The protein below binds the small molecule below.
Small molecule (SMILES): CCN(CC)c1ccc2c(c1)[B-](F)(F)[N+]1=C(C)N(C)C(=O)C1=C2

Binding-site contacts:
Ligand atom N3 contacts residue GLU45 of chain 1.B at 4.0 Å.
Ligand atom F1 contacts residue PHE108 of chain 1.B at 3.6 Å.
Ligand atom F2 contacts residue GLU54 of chain 1.B at 3.6 Å.
Ligand atom F2 contacts residue TRP139 of chain 1.B at 3.7 Å.
Ligand atom F1 contacts residue PHE53 of chain 1.B at 3.6 Å.
Ligand atom C14 contacts residue ASN141 of chain 1.B at 3.9 Å.
Ligand atom C13 contacts residue TRP139 of chain 1.B at 3.4 Å (hydrophobic).
Ligand atom C16 contacts residue TRP139 of chain 1.B at 3.8 Å (hydrophobic).
Ligand atom C15 contacts residue GLU54 of chain 1.B at 3.4 Å.
Ligand atom C14 contacts residue TRP139 of chain 1.B at 3.5 Å (hydrophobic).
Ligand atom C4 contacts residue TRP139 of chain 1.B at 3.6 Å (hydrophobic).
Ligand atom C15 contacts residue ASN76 of chain 1.B at 3.6 Å.
Ligand atom C11 contacts residue TYR137 of chain 1.B at 3.6 Å (hydrophobic).
Ligand atom C16 contacts residue ASN141 of chain 1.B at 3.4 Å.
Ligand atom C15 contacts residue GLU45 of chain 1.B at 3.6 Å.
Ligand atom C12 contacts residue VAL130 of chain 1.B at 4.0 Å (hydrophobic).
Ligand atom C1 contacts residue GLY115 of chain 1.B at 3.2 Å.
Ligand atom C2 contacts residue TRP139 of chain 1.B at 3.4 Å (hydrophobic).
Ligand atom O1 contacts residue VAL130 of chain 1.B at 3.7 Å.
Ligand atom C16 contacts residue GLU45 of chain 1.B at 3.6 Å.
Ligand atom C1 contacts residue VAL106 of chain 1.B at 3.8 Å (hydrophobic).
Ligand atom C12 contacts residue TRP139 of chain 1.B at 3.5 Å (hydrophobic).
Ligand atom C11 contacts residue PRO133 of chain 1.B at 3.8 Å (hydrophobic).
Ligand atom C3 contacts residue TRP139 of chain 1.B at 3.3 Å (hydrophobic).
Ligand atom F2 contacts residue PHE53 of chain 1.B at 3.2 Å.
Ligand atom C1 contacts residue TRP139 of chain 1.B at 3.8 Å (hydrophobic).
Ligand atom O1 contacts residue ASN141 of chain 1.B at 2.9 Å (h-bond).
Ligand atom C3 contacts residue TYR116 of chain 1.B at 3.7 Å (hydrophobic).
Ligand atom N2 contacts residue TRP139 of chain 1.B at 3.6 Å.
Ligand atom C2 contacts residue TYR116 of chain 1.B at 3.8 Å (hydrophobic).
Ligand atom B1 contacts residue TRP139 of chain 1.B at 3.8 Å.
Ligand atom C12 contacts residue TYR116 of chain 1.B at 3.5 Å (hydrophobic).
Ligand atom C6 contacts residue VAL106 of chain 1.B at 3.7 Å (hydrophobic).
Ligand atom C8 contacts residue GLY114 of chain 1.B at 3.6 Å.
Ligand atom N3 contacts residue TRP139 of chain 1.B at 3.4 Å.
Ligand atom F1 contacts residue ASN76 of chain 1.B at 2.8 Å.
Ligand atom C9 contacts residue TRP139 of chain 1.B at 3.5 Å (hydrophobic).
Ligand atom C2 contacts residue GLY115 of chain 1.B at 3.7 Å.
Ligand atom B1 contacts residue ASN76 of chain 1.B at 4.0 Å.
Ligand atom O1 contacts residue TRP139 of chain 1.B at 3.5 Å.

Sequence of chain 1.B:
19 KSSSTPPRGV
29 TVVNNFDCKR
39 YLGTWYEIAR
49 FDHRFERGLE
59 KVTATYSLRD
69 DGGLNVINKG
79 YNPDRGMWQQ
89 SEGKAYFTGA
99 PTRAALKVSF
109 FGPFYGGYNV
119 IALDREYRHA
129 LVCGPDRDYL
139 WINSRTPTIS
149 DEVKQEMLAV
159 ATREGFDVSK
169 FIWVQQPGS